The protein below binds the small molecule below.
Small molecule (SMILES): Nc1ncnc2c1ncn2[C@@H]1O[C@H](CO[P](=O)(O)O[P](=O)(O)NP(=O)(O)O)[C@@H](O)[C@H]1O

Binding-site contacts:
Ligand atom O4' contacts residue GLY226 of chain 1.E at 3.4 Å.
Ligand atom N1 contacts residue TYR255 of chain 1.E at 3.2 Å (h-bond).
Ligand atom O1G contacts residue GLU151 of chain 1.E at 3.2 Å (salt-bridge).
Ligand atom PG contacts residue GLU151 of chain 1.E at 3.7 Å.
Ligand atom C4 contacts residue TYR255 of chain 1.E at 3.5 Å (hydrophobic).
Ligand atom C1' contacts residue TYR255 of chain 1.E at 3.6 Å (hydrophobic).
Ligand atom N9 contacts residue TYR255 of chain 1.E at 3.5 Å.
Ligand atom O4' contacts residue TYR255 of chain 1.E at 3.4 Å.
Ligand atom C3' contacts residue PHE12 of chain 1.E at 3.7 Å (hydrophobic).
Ligand atom N3B contacts residue ASN11 of chain 1.E at 3.7 Å.
Ligand atom PA contacts residue SER171 of chain 1.E at 3.7 Å.
Ligand atom O2B contacts residue ASN258 of chain 1.E at 3.0 Å (h-bond).
Ligand atom O2G contacts residue GLY170 of chain 1.E at 3.0 Å.
Ligand atom C5' contacts residue SER171 of chain 1.E at 3.7 Å.
Ligand atom O2A contacts residue GLY170 of chain 1.E at 3.6 Å.
Ligand atom O1A contacts residue PHE12 of chain 1.E at 3.5 Å.
Ligand atom C5 contacts residue PHE12 of chain 1.E at 3.7 Å (hydrophobic).
Ligand atom O5' contacts residue GLY226 of chain 1.E at 3.4 Å.
Ligand atom PG contacts residue SER171 of chain 1.E at 3.8 Å.
Ligand atom O1G contacts residue ASN11 of chain 1.E at 3.0 Å (h-bond).
Ligand atom O1B contacts residue ASP8 of chain 1.E at 3.7 Å.
Ligand atom N3 contacts residue TYR255 of chain 1.E at 3.4 Å.
Ligand atom N7 contacts residue PHE12 of chain 1.E at 3.3 Å.
Ligand atom C2 contacts residue TYR255 of chain 1.E at 3.5 Å (hydrophobic).
Ligand atom C6 contacts residue TYR255 of chain 1.E at 3.4 Å (hydrophobic).
Ligand atom C8 contacts residue PHE12 of chain 1.E at 3.2 Å (hydrophobic).
Ligand atom C4' contacts residue GLY226 of chain 1.E at 3.4 Å.
Ligand atom O2A contacts residue PHE12 of chain 1.E at 3.3 Å.
Ligand atom O2A contacts residue SER171 of chain 1.E at 2.6 Å (h-bond).
Ligand atom N7 contacts residue SER13 of chain 1.E at 2.7 Å (h-bond).
Ligand atom C8 contacts residue TYR255 of chain 1.E at 3.4 Å (hydrophobic).
Ligand atom O1G contacts residue GLY10 of chain 1.E at 3.5 Å.
Ligand atom O3' contacts residue PHE12 of chain 1.E at 3.7 Å.
Ligand atom C8 contacts residue SER13 of chain 1.E at 3.4 Å.
Ligand atom O3G contacts residue GLU151 of chain 1.E at 3.0 Å (salt-bridge).
Ligand atom O1B contacts residue LYS15 of chain 1.E at 2.7 Å (salt-bridge).
Ligand atom O2G contacts residue SER171 of chain 1.E at 2.5 Å (h-bond).
Ligand atom N3B contacts residue GLY10 of chain 1.E at 3.5 Å.
Ligand atom N7 contacts residue TYR255 of chain 1.E at 3.4 Å.
Ligand atom C5 contacts residue TYR255 of chain 1.E at 3.3 Å (hydrophobic).

Sequence of chain 1.E:
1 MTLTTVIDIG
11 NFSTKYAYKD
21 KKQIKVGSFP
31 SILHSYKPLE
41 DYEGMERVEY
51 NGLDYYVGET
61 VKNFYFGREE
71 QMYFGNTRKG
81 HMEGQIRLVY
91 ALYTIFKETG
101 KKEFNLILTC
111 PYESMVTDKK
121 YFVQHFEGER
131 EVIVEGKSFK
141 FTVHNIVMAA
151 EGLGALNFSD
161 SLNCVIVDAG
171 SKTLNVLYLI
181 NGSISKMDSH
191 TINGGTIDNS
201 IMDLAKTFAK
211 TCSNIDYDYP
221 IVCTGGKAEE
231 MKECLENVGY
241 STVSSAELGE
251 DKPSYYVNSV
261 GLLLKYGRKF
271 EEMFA